Sequence of chain 1.F:
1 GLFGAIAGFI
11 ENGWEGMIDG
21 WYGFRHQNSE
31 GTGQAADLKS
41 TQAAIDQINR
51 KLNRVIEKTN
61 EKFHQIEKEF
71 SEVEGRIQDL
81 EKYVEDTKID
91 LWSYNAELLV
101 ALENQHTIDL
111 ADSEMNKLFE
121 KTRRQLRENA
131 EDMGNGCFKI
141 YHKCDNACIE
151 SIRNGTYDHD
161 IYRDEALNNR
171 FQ

A protein and the small-molecule ligand that binds it are described below.
Small molecule (SMILES): CC(=O)N[C@@H]1[C@@H](O)[C@H](O)[C@@H](CO)O[C@@H]1O

Binding-site contacts:
Ligand atom O1 contacts residue ASN298 of chain 1.E at 3.8 Å.
Ligand atom C7 contacts residue ASN285 of chain 1.E at 3.3 Å.
Ligand atom O5 contacts residue ASN298 of chain 1.E at 3.7 Å.
Ligand atom C1 contacts residue ASN298 of chain 1.E at 4.2 Å.
Ligand atom O6 contacts residue GLU69 of chain 1.F at 3.0 Å (salt-bridge).
Ligand atom N2 contacts residue VAL297 of chain 1.E at 4.2 Å.
Ligand atom O1 contacts residue VAL297 of chain 1.E at 2.9 Å (h-bond).
Ligand atom N2 contacts residue ASN285 of chain 1.E at 3.9 Å.
Ligand atom C7 contacts residue VAL297 of chain 1.E at 4.0 Å (hydrophobic).
Ligand atom C6 contacts residue ASN298 of chain 1.E at 4.4 Å.
Ligand atom C1 contacts residue VAL297 of chain 1.E at 3.8 Å (hydrophobic).
Ligand atom O5 contacts residue ASN285 of chain 1.E at 3.0 Å (h-bond).
Ligand atom C2 contacts residue ASN285 of chain 1.E at 3.5 Å.
Ligand atom C5 contacts residue ASN298 of chain 1.E at 4.2 Å.
Ligand atom C8 contacts residue ASN296 of chain 1.E at 4.0 Å.
Ligand atom C1 contacts residue ASN285 of chain 1.E at 2.8 Å.
Ligand atom C8 contacts residue ASN285 of chain 1.E at 3.9 Å.
Ligand atom C5 contacts residue GLU69 of chain 1.F at 4.3 Å.
Ligand atom C5 contacts residue ASN285 of chain 1.E at 4.4 Å.
Ligand atom O1 contacts residue ASN285 of chain 1.E at 3.3 Å (h-bond).
Ligand atom C6 contacts residue GLU69 of chain 1.F at 3.4 Å.
Ligand atom C8 contacts residue VAL297 of chain 1.E at 2.8 Å (hydrophobic).
Ligand atom O7 contacts residue ASN285 of chain 1.E at 3.1 Å (h-bond).
Ligand atom O6 contacts residue ASN298 of chain 1.E at 3.3 Å (h-bond).

Sequence of chain 1.E:
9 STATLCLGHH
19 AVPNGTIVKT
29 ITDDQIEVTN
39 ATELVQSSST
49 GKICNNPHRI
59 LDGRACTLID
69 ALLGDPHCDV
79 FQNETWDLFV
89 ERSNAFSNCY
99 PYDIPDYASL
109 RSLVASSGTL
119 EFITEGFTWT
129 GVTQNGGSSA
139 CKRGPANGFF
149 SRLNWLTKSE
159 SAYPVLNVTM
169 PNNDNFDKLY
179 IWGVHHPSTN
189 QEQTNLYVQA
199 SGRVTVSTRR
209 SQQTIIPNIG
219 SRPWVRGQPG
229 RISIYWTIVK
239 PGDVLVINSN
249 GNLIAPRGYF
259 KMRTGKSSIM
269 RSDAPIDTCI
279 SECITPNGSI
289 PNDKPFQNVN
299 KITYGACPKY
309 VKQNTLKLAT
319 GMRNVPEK